This protein binds this small molecule.
Small molecule (SMILES): CCCCCCCCCCO[C@@H]1O[C@H](CO)[C@@H](O[C@H]2O[C@H](CO)[C@@H](O)[C@H](O)[C@H]2O)[C@H](O)[C@H]1O

Binding-site contacts:
Ligand atom O55 contacts residue PHE116 of chain 1.A at 4.0 Å.
Ligand atom C57 contacts residue SER127 of chain 1.A at 3.2 Å.
Ligand atom C34 contacts residue LYS114 of chain 1.A at 4.0 Å.
Ligand atom O5 contacts residue LYS114 of chain 1.A at 3.8 Å.
Ligand atom O16 contacts residue TYR184 of chain 1.A at 3.9 Å.
Ligand atom C34 contacts residue TYR184 of chain 1.A at 3.9 Å (hydrophobic).
Ligand atom C40 contacts residue LEU231 of chain 1.A at 3.9 Å (hydrophobic).
Ligand atom O61 contacts residue SER127 of chain 1.A at 2.2 Å (h-bond).
Ligand atom C43 contacts residue ILE177 of chain 1.A at 3.8 Å (hydrophobic).
Ligand atom O61 contacts residue LYS114 of chain 1.A at 3.4 Å.
Ligand atom C22 contacts residue DMU1 of chain 1.D at 4.0 Å.
Ligand atom C25 contacts residue TYR184 of chain 1.A at 3.4 Å (hydrophobic).
Ligand atom C31 contacts residue LYS114 of chain 1.A at 3.5 Å.
Ligand atom O5 contacts residue SER127 of chain 1.A at 3.9 Å.
Ligand atom C18 contacts residue THR227 of chain 1.A at 3.8 Å.
Ligand atom C2 contacts residue PHE116 of chain 1.A at 3.5 Å (hydrophobic).
Ligand atom C37 contacts residue DMU1 of chain 1.D at 3.9 Å.
Ligand atom C37 contacts residue LEU113 of chain 1.A at 4.0 Å (hydrophobic).
Ligand atom O49 contacts residue THR227 of chain 1.A at 3.1 Å.
Ligand atom O16 contacts residue PHE116 of chain 1.A at 3.1 Å.
Ligand atom C43 contacts residue VAL181 of chain 1.A at 3.6 Å (hydrophobic).
Ligand atom O55 contacts residue THR227 of chain 1.A at 4.0 Å.
Ligand atom C6 contacts residue PHE116 of chain 1.A at 3.8 Å (hydrophobic).
Ligand atom C37 contacts residue LEU231 of chain 1.A at 3.9 Å (hydrophobic).
Ligand atom C4 contacts residue SER127 of chain 1.A at 3.2 Å.
Ligand atom C2 contacts residue SER127 of chain 1.A at 3.9 Å.
Ligand atom C28 contacts residue DMU1 of chain 1.D at 3.7 Å.
Ligand atom C43 contacts residue LEU231 of chain 1.A at 3.9 Å (hydrophobic).
Ligand atom C40 contacts residue VAL181 of chain 1.A at 3.9 Å (hydrophobic).
Ligand atom C34 contacts residue LEU180 of chain 1.A at 4.0 Å (hydrophobic).
Ligand atom C5 contacts residue SER127 of chain 1.A at 3.8 Å.
Ligand atom O16 contacts residue LYS114 of chain 1.A at 4.0 Å.
Ligand atom O4 contacts residue LYS25 of chain 1.A at 3.7 Å.
Ligand atom C57 contacts residue LYS114 of chain 1.A at 3.8 Å.
Ligand atom C18 contacts residue PHE116 of chain 1.A at 3.8 Å (hydrophobic).
Ligand atom C3 contacts residue SER127 of chain 1.A at 3.5 Å.
Ligand atom C43 contacts residue DMU1 of chain 1.D at 3.9 Å.
Ligand atom C6 contacts residue THR227 of chain 1.A at 3.9 Å.
Ligand atom C1 contacts residue THR227 of chain 1.A at 3.0 Å.
Ligand atom C1 contacts residue PHE116 of chain 1.A at 3.7 Å (hydrophobic).

Sequence of chain 1.A:
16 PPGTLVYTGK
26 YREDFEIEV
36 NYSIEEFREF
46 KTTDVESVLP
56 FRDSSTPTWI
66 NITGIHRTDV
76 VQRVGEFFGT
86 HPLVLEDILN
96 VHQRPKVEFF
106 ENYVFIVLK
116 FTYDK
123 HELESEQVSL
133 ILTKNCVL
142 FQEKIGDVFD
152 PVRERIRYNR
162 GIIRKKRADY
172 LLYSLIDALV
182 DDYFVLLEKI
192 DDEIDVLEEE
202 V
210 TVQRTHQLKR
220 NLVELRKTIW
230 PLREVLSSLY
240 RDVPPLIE